Sequence of chain 1.C:
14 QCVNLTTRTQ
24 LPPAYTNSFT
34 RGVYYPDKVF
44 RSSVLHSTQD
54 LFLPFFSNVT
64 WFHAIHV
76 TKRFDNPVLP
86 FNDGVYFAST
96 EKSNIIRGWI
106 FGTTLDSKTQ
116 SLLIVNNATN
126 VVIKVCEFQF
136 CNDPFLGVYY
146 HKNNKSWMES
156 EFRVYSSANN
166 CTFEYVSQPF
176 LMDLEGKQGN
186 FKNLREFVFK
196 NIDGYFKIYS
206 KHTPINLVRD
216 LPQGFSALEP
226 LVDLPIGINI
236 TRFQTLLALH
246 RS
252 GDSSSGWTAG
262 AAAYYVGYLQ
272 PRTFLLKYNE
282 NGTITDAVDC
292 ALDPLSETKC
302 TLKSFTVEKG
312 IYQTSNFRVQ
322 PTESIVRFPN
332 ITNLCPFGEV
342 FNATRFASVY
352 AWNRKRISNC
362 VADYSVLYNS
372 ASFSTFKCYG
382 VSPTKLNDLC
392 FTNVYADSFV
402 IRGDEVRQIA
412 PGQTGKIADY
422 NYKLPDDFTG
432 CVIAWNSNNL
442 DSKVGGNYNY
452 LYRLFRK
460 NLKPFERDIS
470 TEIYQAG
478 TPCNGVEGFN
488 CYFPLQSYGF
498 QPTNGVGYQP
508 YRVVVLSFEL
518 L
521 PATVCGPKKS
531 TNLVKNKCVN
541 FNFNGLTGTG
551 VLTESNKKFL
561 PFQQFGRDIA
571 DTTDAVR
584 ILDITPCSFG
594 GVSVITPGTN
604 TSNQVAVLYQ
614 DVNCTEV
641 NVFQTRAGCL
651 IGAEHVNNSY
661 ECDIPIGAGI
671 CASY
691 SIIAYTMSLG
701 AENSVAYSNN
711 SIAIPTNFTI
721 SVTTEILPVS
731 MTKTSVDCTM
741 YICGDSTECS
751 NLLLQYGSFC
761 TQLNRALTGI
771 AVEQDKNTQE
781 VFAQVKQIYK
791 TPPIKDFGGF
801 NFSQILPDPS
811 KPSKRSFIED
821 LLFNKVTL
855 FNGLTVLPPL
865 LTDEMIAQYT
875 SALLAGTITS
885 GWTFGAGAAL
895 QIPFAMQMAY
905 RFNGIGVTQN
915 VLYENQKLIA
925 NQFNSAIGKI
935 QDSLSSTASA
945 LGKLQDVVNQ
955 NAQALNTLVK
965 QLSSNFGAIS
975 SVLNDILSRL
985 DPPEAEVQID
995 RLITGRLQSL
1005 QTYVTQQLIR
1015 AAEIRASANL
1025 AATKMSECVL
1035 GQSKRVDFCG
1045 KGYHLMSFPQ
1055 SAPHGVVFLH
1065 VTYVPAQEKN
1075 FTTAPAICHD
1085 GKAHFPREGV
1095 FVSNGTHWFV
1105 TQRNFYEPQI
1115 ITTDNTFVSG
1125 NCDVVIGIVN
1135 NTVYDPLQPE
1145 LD

Binding-site contacts:
Ligand atom N2 contacts residue ASN122 of chain 1.C at 2.9 Å (h-bond).
Ligand atom C7 contacts residue THR124 of chain 1.C at 3.9 Å.
Ligand atom C5 contacts residue ASN122 of chain 1.C at 3.6 Å.
Ligand atom O7 contacts residue GLU154 of chain 1.C at 3.5 Å (salt-bridge).
Ligand atom C6 contacts residue VAL127 of chain 1.C at 3.6 Å (hydrophobic).
Ligand atom C8 contacts residue THR124 of chain 1.C at 3.7 Å.
Ligand atom O5 contacts residue ASN122 of chain 1.C at 2.5 Å (h-bond).
Ligand atom N2 contacts residue THR124 of chain 1.C at 3.0 Å (h-bond).
Ligand atom C2 contacts residue ASN122 of chain 1.C at 2.6 Å.
Ligand atom C3 contacts residue ASN122 of chain 1.C at 3.8 Å.
Ligand atom C1 contacts residue ASN122 of chain 1.C at 1.5 Å.
Ligand atom O7 contacts residue ASN122 of chain 1.C at 4.3 Å.
Ligand atom C7 contacts residue ALA123 of chain 1.C at 4.3 Å (hydrophobic).
Ligand atom O6 contacts residue VAL127 of chain 1.C at 4.3 Å.
Ligand atom C1 contacts residue THR124 of chain 1.C at 3.5 Å.
Ligand atom C8 contacts residue ALA123 of chain 1.C at 3.8 Å (hydrophobic).
Ligand atom C5 contacts residue VAL127 of chain 1.C at 4.1 Å (hydrophobic).
Ligand atom C2 contacts residue THR124 of chain 1.C at 3.9 Å.
Ligand atom O5 contacts residue VAL127 of chain 1.C at 3.5 Å.
Ligand atom C4 contacts residue ASN122 of chain 1.C at 4.3 Å.
Ligand atom C7 contacts residue GLU154 of chain 1.C at 4.3 Å.
Ligand atom N2 contacts residue ALA123 of chain 1.C at 4.5 Å.
Ligand atom C7 contacts residue ASN122 of chain 1.C at 4.0 Å.

The protein below binds the small molecule below.
Small molecule (SMILES): CC(=O)N[C@H]1[C@H](O[C@H]2[C@H](O)[C@@H](NC(C)=O)CO[C@@H]2CO)O[C@H](CO)[C@@H](O)[C@@H]1O